Sequence of chain 2.A:
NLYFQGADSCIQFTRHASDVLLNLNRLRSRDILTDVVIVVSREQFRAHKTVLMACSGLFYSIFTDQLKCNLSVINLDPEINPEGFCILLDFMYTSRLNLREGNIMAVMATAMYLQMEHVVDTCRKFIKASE

Binding-site contacts:
Ligand atom C23 contacts residue MET66 of chain 2.A at 3.6 Å (hydrophobic).
Ligand atom CL contacts residue ALA67 of chain 2.A at 3.6 Å.
Ligand atom C23 contacts residue ALA67 of chain 2.A at 3.3 Å (hydrophobic).
Ligand atom C10 contacts residue GLY70 of chain 2.A at 3.5 Å.
Ligand atom CL contacts residue LEU40 of chain 1.A at 3.7 Å.
Ligand atom F1 contacts residue CYS68 of chain 2.A at 3.0 Å.
Ligand atom N2 contacts residue MET66 of chain 2.A at 2.8 Å (h-bond).
Ligand atom C contacts residue CYS68 of chain 2.A at 3.6 Å (hydrophobic).
Ligand atom C5 contacts residue ASP32 of chain 1.A at 3.5 Å.
Ligand atom C25 contacts residue GLN128 of chain 2.A at 3.1 Å.
Ligand atom C18 contacts residue TYR73 of chain 2.A at 3.5 Å (hydrophobic).
Ligand atom O2 contacts residue GLU130 of chain 2.A at 2.9 Å (salt-bridge).
Ligand atom O2 contacts residue MET129 of chain 2.A at 3.5 Å.
Ligand atom C12 contacts residue MET66 of chain 2.A at 3.4 Å (hydrophobic).
Ligand atom C9 contacts residue GLN128 of chain 2.A at 3.3 Å.
Ligand atom C1 contacts residue CYS68 of chain 2.A at 3.2 Å (hydrophobic).
Ligand atom C2 contacts residue ALA67 of chain 2.A at 3.7 Å (hydrophobic).
Ligand atom C5 contacts residue ALA67 of chain 2.A at 3.3 Å (hydrophobic).
Ligand atom C4 contacts residue ASP32 of chain 1.A at 3.4 Å.
Ligand atom C13 contacts residue TYR73 of chain 2.A at 3.4 Å (hydrophobic).
Ligand atom C23 contacts residue EDO1 of chain 1.E at 3.6 Å.
Ligand atom C8 contacts residue GLY70 of chain 2.A at 3.6 Å.
Ligand atom C4 contacts residue HIS29 of chain 1.A at 3.5 Å.
Ligand atom N2 contacts residue ASN36 of chain 1.A at 3.7 Å.
Ligand atom C23 contacts residue ASN36 of chain 1.A at 3.5 Å.
Ligand atom C3 contacts residue ALA67 of chain 2.A at 3.1 Å (hydrophobic).
Ligand atom O2 contacts residue GLN128 of chain 2.A at 3.1 Å (h-bond).
Ligand atom CL contacts residue MET66 of chain 2.A at 3.3 Å.
Ligand atom N3 contacts residue EDO1 of chain 1.E at 3.6 Å.
Ligand atom C21 contacts residue TYR73 of chain 2.A at 3.6 Å (hydrophobic).
Ligand atom C12 contacts residue EDO1 of chain 1.E at 3.7 Å.
Ligand atom C7 contacts residue EDO1 of chain 1.E at 3.7 Å.
Ligand atom N contacts residue CYS68 of chain 2.A at 3.5 Å.
Ligand atom N1 contacts residue GLN128 of chain 2.A at 3.2 Å (h-bond).
Ligand atom O contacts residue MET129 of chain 2.A at 3.7 Å.
Ligand atom N contacts residue ALA67 of chain 2.A at 3.0 Å (h-bond).
Ligand atom C1 contacts residue MET129 of chain 2.A at 3.7 Å (hydrophobic).
Ligand atom C22 contacts residue TYR73 of chain 2.A at 3.4 Å (hydrophobic).
Ligand atom C5 contacts residue ASN36 of chain 1.A at 3.5 Å.
Ligand atom F1 contacts residue HIS29 of chain 1.A at 3.5 Å.

This small molecule binds to this protein.
Small molecule (SMILES): C[C@H]1C[C@@H](O)CN(c2ncc(Cl)c(Nc3ccc4c(c3)c3c(c(=O)n4C)OCC(F)(F)[C@H](C4CC4)N3)n2)C1

Sequence of chain 1.A:
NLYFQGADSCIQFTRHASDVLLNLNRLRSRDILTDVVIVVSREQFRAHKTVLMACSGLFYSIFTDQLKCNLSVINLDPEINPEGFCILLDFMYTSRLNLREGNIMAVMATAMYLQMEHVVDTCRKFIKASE